Sequence of chain 1.D:
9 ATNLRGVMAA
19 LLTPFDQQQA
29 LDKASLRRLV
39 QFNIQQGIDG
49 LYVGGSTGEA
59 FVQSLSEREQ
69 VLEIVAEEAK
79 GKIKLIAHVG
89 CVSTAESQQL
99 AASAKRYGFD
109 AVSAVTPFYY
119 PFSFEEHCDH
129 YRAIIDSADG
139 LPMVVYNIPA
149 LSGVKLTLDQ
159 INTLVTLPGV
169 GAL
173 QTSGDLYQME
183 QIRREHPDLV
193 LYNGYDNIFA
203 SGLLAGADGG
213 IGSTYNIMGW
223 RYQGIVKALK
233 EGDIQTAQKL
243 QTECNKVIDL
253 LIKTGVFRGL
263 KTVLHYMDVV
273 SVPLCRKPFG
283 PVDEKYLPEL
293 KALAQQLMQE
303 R

The small molecule below binds the protein below.
Small molecule (SMILES): CCCN(CCC)C(=O)[C@H](O)[C@H](O)CO

Binding-site contacts:
Ligand atom CAL contacts residue GLY196 of chain 1.D at 3.7 Å.
Ligand atom OAN contacts residue SER215 of chain 1.D at 3.7 Å.
Ligand atom CAL contacts residue GLY214 of chain 1.D at 4.5 Å.
Ligand atom CAE contacts residue THR216 of chain 1.D at 3.1 Å.
Ligand atom CAJ contacts residue SER215 of chain 1.D at 3.9 Å.
Ligand atom CAK contacts residue SER215 of chain 1.D at 4.4 Å.
Ligand atom CAE contacts residue SER215 of chain 1.D at 4.1 Å.
Ligand atom CAA contacts residue ILE254 of chain 1.D at 4.4 Å (hydrophobic).
Ligand atom OAO contacts residue GLY196 of chain 1.D at 2.7 Å (h-bond).
Ligand atom CAL contacts residue ASP198 of chain 1.D at 4.1 Å.
Ligand atom CAL contacts residue SER215 of chain 1.D at 3.7 Å.
Ligand atom OAN contacts residue VAL258 of chain 1.D at 4.3 Å.
Ligand atom OAM contacts residue GLY196 of chain 1.D at 3.8 Å.
Ligand atom CAC contacts residue ASN199 of chain 1.D at 4.1 Å.
Ligand atom CAB contacts residue ILE254 of chain 1.D at 3.8 Å (hydrophobic).
Ligand atom CAF contacts residue THR216 of chain 1.D at 4.5 Å.
Ligand atom CAL contacts residue KPI172 of chain 1.D at 3.6 Å.
Ligand atom CAF contacts residue ILE250 of chain 1.D at 3.7 Å (hydrophobic).
Ligand atom CAG contacts residue ASP198 of chain 1.D at 4.3 Å.
Ligand atom OAM contacts residue GLY214 of chain 1.D at 3.5 Å.
Ligand atom OAD contacts residue TYR197 of chain 1.D at 4.0 Å.
Ligand atom CAG contacts residue ASN199 of chain 1.D at 4.4 Å.
Ligand atom CAL contacts residue THR55 of chain 1.D at 4.3 Å.
Ligand atom OAO contacts residue TYR197 of chain 1.D at 3.6 Å.
Ligand atom CAE contacts residue ASP198 of chain 1.D at 3.9 Å.
Ligand atom OAN contacts residue PHE259 of chain 1.D at 4.1 Å.
Ligand atom CAG contacts residue ILE250 of chain 1.D at 4.5 Å (hydrophobic).
Ligand atom OAM contacts residue KPI172 of chain 1.D at 4.1 Å.
Ligand atom CAC contacts residue TYR197 of chain 1.D at 3.9 Å (hydrophobic).
Ligand atom OAO contacts residue ASP198 of chain 1.D at 3.7 Å.
Ligand atom OAM contacts residue SER215 of chain 1.D at 2.8 Å (h-bond).
Ligand atom OAM contacts residue ASP198 of chain 1.D at 3.0 Å (salt-bridge).
Ligand atom NAH contacts residue TYR197 of chain 1.D at 4.0 Å.
Ligand atom CAI contacts residue TYR197 of chain 1.D at 4.3 Å (hydrophobic).
Ligand atom CAE contacts residue ILE250 of chain 1.D at 3.5 Å (hydrophobic).
Ligand atom CAK contacts residue GLY196 of chain 1.D at 3.6 Å.
Ligand atom CAF contacts residue VAL258 of chain 1.D at 4.5 Å (hydrophobic).